Binding-site contacts:
Ligand atom C3 contacts residue ASP161 of chain 1.A at 3.3 Å.
Ligand atom C6 contacts residue THR95 of chain 1.A at 3.5 Å.
Ligand atom N4 contacts residue PHE64 of chain 1.A at 3.6 Å.
Ligand atom C20 contacts residue LEU150 of chain 1.A at 3.7 Å (hydrophobic).
Ligand atom C2 contacts residue PHE162 of chain 1.A at 3.7 Å (hydrophobic).
Ligand atom C9 contacts residue GLY163 of chain 1.A at 3.6 Å.
Ligand atom C18 contacts residue ALA50 of chain 1.A at 3.6 Å (hydrophobic).
Ligand atom N2 contacts residue ASP161 of chain 1.A at 3.3 Å (salt-bridge).
Ligand atom N3 contacts residue PHE64 of chain 1.A at 3.4 Å.
Ligand atom C13 contacts residue ASN69 of chain 1.A at 3.6 Å.
Ligand atom O3 contacts residue LEU30 of chain 1.A at 3.6 Å.
Ligand atom C25 contacts residue MET98 of chain 1.A at 3.5 Å (hydrophobic).
Ligand atom C25 contacts residue GLU99 of chain 1.A at 3.5 Å.
Ligand atom O1 contacts residue PHE162 of chain 1.A at 3.4 Å.
Ligand atom C11 contacts residue PHE64 of chain 1.A at 3.7 Å (hydrophobic).
Ligand atom N1 contacts residue THR95 of chain 1.A at 3.0 Å (h-bond).
Ligand atom C17 contacts residue LEU150 of chain 1.A at 3.6 Å (hydrophobic).
Ligand atom C14 contacts residue ASP161 of chain 1.A at 3.7 Å.
Ligand atom C24 contacts residue MET98 of chain 1.A at 3.1 Å (hydrophobic).
Ligand atom C1 contacts residue THR95 of chain 1.A at 3.5 Å.
Ligand atom C12 contacts residue ASN69 of chain 1.A at 3.3 Å.
Ligand atom C20 contacts residue GLU96 of chain 1.A at 3.5 Å.
Ligand atom C9 contacts residue PHE162 of chain 1.A at 3.6 Å (hydrophobic).
Ligand atom C3 contacts residue PHE162 of chain 1.A at 3.4 Å (hydrophobic).
Ligand atom C15 contacts residue PHE64 of chain 1.A at 3.6 Å (hydrophobic).
Ligand atom C18 contacts residue LEU150 of chain 1.A at 3.5 Å (hydrophobic).
Ligand atom O3 contacts residue GLY101 of chain 1.A at 3.6 Å.
Ligand atom C15 contacts residue PHE162 of chain 1.A at 3.4 Å (hydrophobic).
Ligand atom N6 contacts residue MET98 of chain 1.A at 2.9 Å (h-bond).
Ligand atom N4 contacts residue PHE162 of chain 1.A at 3.5 Å (h-bond).
Ligand atom C11 contacts residue GLY163 of chain 1.A at 3.4 Å.
Ligand atom C10 contacts residue ILE93 of chain 1.A at 3.6 Å (hydrophobic).
Ligand atom N2 contacts residue PHE162 of chain 1.A at 3.7 Å.
Ligand atom C25 contacts residue TYR97 of chain 1.A at 3.4 Å (hydrophobic).
Ligand atom C7 contacts residue PHE162 of chain 1.A at 3.5 Å (hydrophobic).
Ligand atom C16 contacts residue THR95 of chain 1.A at 3.6 Å.
Ligand atom C20 contacts residue ALA50 of chain 1.A at 3.2 Å (hydrophobic).
Ligand atom O1 contacts residue LYS52 of chain 1.A at 3.4 Å.
Ligand atom N6 contacts residue ALA50 of chain 1.A at 3.6 Å.
Ligand atom C23 contacts residue LEU30 of chain 1.A at 3.6 Å (hydrophobic).

Sequence of chain 1.A:
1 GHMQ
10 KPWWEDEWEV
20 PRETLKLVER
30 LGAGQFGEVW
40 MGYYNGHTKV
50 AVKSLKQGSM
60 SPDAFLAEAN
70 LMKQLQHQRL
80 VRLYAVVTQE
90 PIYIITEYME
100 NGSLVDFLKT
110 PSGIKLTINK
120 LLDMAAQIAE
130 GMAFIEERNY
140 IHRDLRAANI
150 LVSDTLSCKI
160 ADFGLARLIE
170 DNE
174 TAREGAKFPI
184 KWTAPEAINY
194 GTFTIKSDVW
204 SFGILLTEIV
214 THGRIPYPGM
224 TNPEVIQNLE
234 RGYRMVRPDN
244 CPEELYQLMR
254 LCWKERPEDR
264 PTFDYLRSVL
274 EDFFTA

The small molecule below binds the protein below.
Small molecule (SMILES): COc1ccc2c(C(=O)Nc3ccc(NC(=O)c4nn(C)c5ccccc45)cc3C)cnn2c1